This small molecule binds to this protein.
Small molecule (SMILES): COC(=O)[C@H](Cc1cccc(C(N)=[NH2+])c1)[C@@H](C)NC(=O)c1ccc(-c2cc[n+]([O-])cc2)cc1

Binding-site contacts:
Ligand atom N1 contacts residue GLU83 of chain 1.A at 3.4 Å (salt-bridge).
Ligand atom N31 contacts residue ASP179 of chain 1.A at 2.6 Å (salt-bridge).
Ligand atom C12 contacts residue TYR85 of chain 1.A at 3.7 Å (hydrophobic).
Ligand atom O19 contacts residue CYS209 of chain 1.A at 3.6 Å (h-bond).
Ligand atom O32 contacts residue CYS209 of chain 1.A at 3.5 Å (h-bond).
Ligand atom C16 contacts residue GLN182 of chain 1.A at 3.1 Å.
Ligand atom N30 contacts residue ASP179 of chain 1.A at 3.0 Å (salt-bridge).
Ligand atom C10 contacts residue PHE162 of chain 1.A at 3.6 Å (hydrophobic).
Ligand atom C29 contacts residue ALA180 of chain 1.A at 3.5 Å (hydrophobic).
Ligand atom O1 contacts residue GLU83 of chain 1.A at 3.4 Å (salt-bridge).
Ligand atom C34 contacts residue GLU135 of chain 1.A at 3.0 Å.
Ligand atom C23 contacts residue GLY206 of chain 1.A at 3.5 Å.
Ligand atom C4 contacts residue PHE162 of chain 1.A at 3.6 Å (hydrophobic).
Ligand atom C18 contacts residue CYS209 of chain 1.A at 3.5 Å (hydrophobic).
Ligand atom N31 contacts residue CYS209 of chain 1.A at 3.6 Å.
Ligand atom C23 contacts residue GLY208 of chain 1.A at 3.3 Å.
Ligand atom C6 contacts residue GLU83 of chain 1.A at 3.4 Å.
Ligand atom O19 contacts residue GLY208 of chain 1.A at 3.6 Å.
Ligand atom O32 contacts residue CYS181 of chain 1.A at 3.6 Å.
Ligand atom C8 contacts residue GLY206 of chain 1.A at 3.4 Å.
Ligand atom C29 contacts residue ASP179 of chain 1.A at 3.3 Å.
Ligand atom C17 contacts residue GLY208 of chain 1.A at 3.6 Å.
Ligand atom C12 contacts residue TRP205 of chain 1.A at 3.4 Å (hydrophobic).
Ligand atom C7 contacts residue GLY206 of chain 1.A at 3.2 Å.
Ligand atom N31 contacts residue ALA180 of chain 1.A at 3.5 Å (h-bond).
Ligand atom N31 contacts residue GLY208 of chain 1.A at 2.8 Å (h-bond).
Ligand atom C6 contacts residue PHE162 of chain 1.A at 3.6 Å (hydrophobic).
Ligand atom C17 contacts residue GLY206 of chain 1.A at 3.7 Å.
Ligand atom C13 contacts residue GLY206 of chain 1.A at 3.2 Å.
Ligand atom C34 contacts residue CYS209 of chain 1.A at 3.6 Å (hydrophobic).
Ligand atom N14 contacts residue GLY206 of chain 1.A at 3.2 Å (h-bond).
Ligand atom C25 contacts residue CYS181 of chain 1.A at 3.6 Å (hydrophobic).
Ligand atom O1 contacts residue THR84 of chain 1.A at 3.4 Å.
Ligand atom O32 contacts residue GLN182 of chain 1.A at 2.9 Å (h-bond).
Ligand atom C26 contacts residue CYS181 of chain 1.A at 3.5 Å (hydrophobic).
Ligand atom C3 contacts residue TRP205 of chain 1.A at 3.6 Å (hydrophobic).
Ligand atom N30 contacts residue GLY216 of chain 1.A at 3.2 Å.
Ligand atom N30 contacts residue TRP205 of chain 1.A at 3.7 Å.
Ligand atom C26 contacts residue SER185 of chain 1.A at 3.6 Å.
Ligand atom O33 contacts residue GLY208 of chain 1.A at 3.3 Å (h-bond).

Sequence of chain 1.A:
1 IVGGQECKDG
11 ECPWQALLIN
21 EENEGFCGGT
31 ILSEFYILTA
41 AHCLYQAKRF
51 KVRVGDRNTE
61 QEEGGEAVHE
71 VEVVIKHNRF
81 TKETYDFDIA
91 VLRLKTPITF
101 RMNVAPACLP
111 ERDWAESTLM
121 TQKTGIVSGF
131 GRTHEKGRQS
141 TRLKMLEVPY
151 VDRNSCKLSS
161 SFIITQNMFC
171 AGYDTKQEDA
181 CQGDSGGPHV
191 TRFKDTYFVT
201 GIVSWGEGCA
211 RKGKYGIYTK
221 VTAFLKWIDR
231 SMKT